Sequence of chain 5.A:
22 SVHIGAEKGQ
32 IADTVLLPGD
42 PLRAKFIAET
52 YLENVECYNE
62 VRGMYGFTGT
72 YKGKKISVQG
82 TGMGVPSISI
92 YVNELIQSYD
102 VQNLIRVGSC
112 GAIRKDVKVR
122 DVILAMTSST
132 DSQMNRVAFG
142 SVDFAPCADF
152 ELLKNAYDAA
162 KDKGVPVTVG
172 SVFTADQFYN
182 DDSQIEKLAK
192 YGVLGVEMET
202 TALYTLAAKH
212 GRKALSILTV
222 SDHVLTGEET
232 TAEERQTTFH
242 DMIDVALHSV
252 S

Sequence of chain 2.A:
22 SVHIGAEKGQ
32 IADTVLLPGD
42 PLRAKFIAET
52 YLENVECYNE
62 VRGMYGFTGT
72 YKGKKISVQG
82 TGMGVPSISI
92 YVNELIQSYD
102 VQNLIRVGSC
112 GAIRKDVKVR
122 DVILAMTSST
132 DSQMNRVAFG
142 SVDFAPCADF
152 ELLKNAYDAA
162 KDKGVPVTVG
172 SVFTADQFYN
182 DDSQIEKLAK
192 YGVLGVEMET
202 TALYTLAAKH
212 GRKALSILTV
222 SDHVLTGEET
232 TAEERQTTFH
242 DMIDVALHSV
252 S

Binding-site contacts:
Ligand atom C6 contacts residue GLY112 of chain 5.A at 3.8 Å.
Ligand atom O3' contacts residue GLU200 of chain 5.A at 2.5 Å (salt-bridge).
Ligand atom C7 contacts residue SER222 of chain 5.A at 3.1 Å.
Ligand atom C5' contacts residue HIS24 of chain 2.A at 3.6 Å.
Ligand atom C7 contacts residue CYS111 of chain 5.A at 3.7 Å (hydrophobic).
Ligand atom C8 contacts residue SER222 of chain 5.A at 3.5 Å.
Ligand atom C5 contacts residue GLY112 of chain 5.A at 3.6 Å.
Ligand atom N3 contacts residue PHE179 of chain 5.A at 3.9 Å.
Ligand atom C3' contacts residue GLU200 of chain 5.A at 3.8 Å.
Ligand atom N1 contacts residue PHE179 of chain 5.A at 3.7 Å.
Ligand atom N3 contacts residue GLU198 of chain 5.A at 3.8 Å.
Ligand atom C2' contacts residue GLU200 of chain 5.A at 3.8 Å.
Ligand atom C4 contacts residue VAL197 of chain 5.A at 3.7 Å (hydrophobic).
Ligand atom O5' contacts residue PHE179 of chain 5.A at 3.5 Å.
Ligand atom N3 contacts residue VAL197 of chain 5.A at 3.6 Å.
Ligand atom N1 contacts residue VAL197 of chain 5.A at 3.8 Å.
Ligand atom O2' contacts residue GLU200 of chain 5.A at 2.8 Å (salt-bridge).
Ligand atom C5 contacts residue VAL197 of chain 5.A at 3.9 Å (hydrophobic).
Ligand atom C1' contacts residue SER110 of chain 5.A at 3.6 Å.
Ligand atom C8 contacts residue CYS111 of chain 5.A at 3.8 Å (hydrophobic).
Ligand atom O2' contacts residue SER110 of chain 5.A at 3.6 Å.
Ligand atom C5' contacts residue MET84 of chain 5.A at 4.0 Å (hydrophobic).
Ligand atom O2' contacts residue GLU198 of chain 5.A at 3.2 Å.
Ligand atom C2' contacts residue GLU198 of chain 5.A at 3.7 Å.
Ligand atom N6 contacts residue GLY112 of chain 5.A at 3.6 Å.
Ligand atom N3 contacts residue MET199 of chain 5.A at 3.9 Å.
Ligand atom O5' contacts residue ARG63 of chain 2.A at 4.0 Å.
Ligand atom O2' contacts residue MET199 of chain 5.A at 3.5 Å (h-bond).
Ligand atom N6 contacts residue VAL225 of chain 5.A at 3.8 Å.
Ligand atom C2 contacts residue VAL197 of chain 5.A at 3.7 Å (hydrophobic).
Ligand atom N6 contacts residue ASP223 of chain 5.A at 3.6 Å (salt-bridge).
Ligand atom C2 contacts residue PHE179 of chain 5.A at 3.7 Å (hydrophobic).
Ligand atom C6 contacts residue PHE179 of chain 5.A at 3.8 Å (hydrophobic).
Ligand atom C7 contacts residue GLY112 of chain 5.A at 3.4 Å.
Ligand atom C2' contacts residue MET199 of chain 5.A at 3.7 Å (hydrophobic).
Ligand atom O2' contacts residue ARG107 of chain 5.A at 2.8 Å (salt-bridge).
Ligand atom C3' contacts residue MET199 of chain 5.A at 3.9 Å (hydrophobic).
Ligand atom O5' contacts residue HIS24 of chain 2.A at 3.1 Å (h-bond).
Ligand atom C8 contacts residue SER110 of chain 5.A at 3.3 Å.
Ligand atom C6 contacts residue VAL197 of chain 5.A at 3.9 Å (hydrophobic).

The protein below binds the small molecule below.
Small molecule (SMILES): Nc1ncnc2c1ccn2[C@@H]1O[C@H](CO)[C@@H](O)[C@H]1O